Sequence of chain 1.B:
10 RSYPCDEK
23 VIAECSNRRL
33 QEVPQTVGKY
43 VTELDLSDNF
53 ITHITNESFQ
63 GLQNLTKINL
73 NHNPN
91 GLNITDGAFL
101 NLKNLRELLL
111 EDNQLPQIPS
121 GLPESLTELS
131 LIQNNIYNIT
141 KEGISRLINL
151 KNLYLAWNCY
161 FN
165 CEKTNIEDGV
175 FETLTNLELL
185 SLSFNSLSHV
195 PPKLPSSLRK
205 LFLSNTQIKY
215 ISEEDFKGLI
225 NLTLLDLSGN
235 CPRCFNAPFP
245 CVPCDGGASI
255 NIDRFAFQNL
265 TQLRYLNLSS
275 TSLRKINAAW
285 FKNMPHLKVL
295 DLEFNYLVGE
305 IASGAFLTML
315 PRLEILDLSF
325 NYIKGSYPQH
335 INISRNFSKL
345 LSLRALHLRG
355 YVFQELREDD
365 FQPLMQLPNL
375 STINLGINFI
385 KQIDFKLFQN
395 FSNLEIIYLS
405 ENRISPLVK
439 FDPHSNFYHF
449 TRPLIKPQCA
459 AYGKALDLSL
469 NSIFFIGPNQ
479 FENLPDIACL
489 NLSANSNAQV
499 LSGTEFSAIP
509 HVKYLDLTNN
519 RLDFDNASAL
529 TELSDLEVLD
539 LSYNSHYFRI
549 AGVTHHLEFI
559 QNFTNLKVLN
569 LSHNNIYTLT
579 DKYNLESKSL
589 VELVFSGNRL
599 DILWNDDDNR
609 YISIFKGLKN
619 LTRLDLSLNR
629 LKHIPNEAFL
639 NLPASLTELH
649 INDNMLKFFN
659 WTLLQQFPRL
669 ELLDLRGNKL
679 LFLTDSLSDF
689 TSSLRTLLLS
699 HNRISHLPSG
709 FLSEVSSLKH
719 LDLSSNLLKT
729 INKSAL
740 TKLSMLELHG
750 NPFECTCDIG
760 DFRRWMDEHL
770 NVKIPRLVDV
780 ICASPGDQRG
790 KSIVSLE

Binding-site contacts:
Ligand atom O6 contacts residue LEU638 of chain 1.B at 3.8 Å.
Ligand atom C8 contacts residue ASN658 of chain 1.B at 3.5 Å.
Ligand atom C1 contacts residue LEU661 of chain 1.B at 4.1 Å (hydrophobic).
Ligand atom O6 contacts residue ASN634 of chain 1.B at 3.8 Å.
Ligand atom C2 contacts residue ASN634 of chain 1.B at 4.1 Å.
Ligand atom O7 contacts residue ASN658 of chain 1.B at 3.5 Å (h-bond).
Ligand atom O5 contacts residue LEU661 of chain 1.B at 3.6 Å.
Ligand atom O7 contacts residue ASN634 of chain 1.B at 4.3 Å.
Ligand atom C5 contacts residue ASN634 of chain 1.B at 4.4 Å.
Ligand atom C4 contacts residue ASN658 of chain 1.B at 4.2 Å.
Ligand atom C5 contacts residue LEU661 of chain 1.B at 4.3 Å (hydrophobic).
Ligand atom C2 contacts residue ASN658 of chain 1.B at 2.5 Å.
Ligand atom C5 contacts residue ASN658 of chain 1.B at 3.6 Å.
Ligand atom O5 contacts residue ASN634 of chain 1.B at 3.3 Å (h-bond).
Ligand atom C3 contacts residue ASN658 of chain 1.B at 3.8 Å.
Ligand atom C1 contacts residue ASN634 of chain 1.B at 3.6 Å.
Ligand atom N2 contacts residue ASN658 of chain 1.B at 2.9 Å (h-bond).
Ligand atom O6 contacts residue LEU661 of chain 1.B at 3.4 Å.
Ligand atom C6 contacts residue LEU661 of chain 1.B at 4.5 Å (hydrophobic).
Ligand atom C6 contacts residue ASN634 of chain 1.B at 4.0 Å.
Ligand atom C7 contacts residue ASN658 of chain 1.B at 3.3 Å.
Ligand atom C1 contacts residue ASN658 of chain 1.B at 1.4 Å.
Ligand atom O5 contacts residue ASN658 of chain 1.B at 2.3 Å (h-bond).

This protein binds this small molecule.
Small molecule (SMILES): CC(=O)N[C@@H]1[C@@H](O)[C@H](O)[C@@H](CO)O[C@H]1O